Sequence of chain 1.A:
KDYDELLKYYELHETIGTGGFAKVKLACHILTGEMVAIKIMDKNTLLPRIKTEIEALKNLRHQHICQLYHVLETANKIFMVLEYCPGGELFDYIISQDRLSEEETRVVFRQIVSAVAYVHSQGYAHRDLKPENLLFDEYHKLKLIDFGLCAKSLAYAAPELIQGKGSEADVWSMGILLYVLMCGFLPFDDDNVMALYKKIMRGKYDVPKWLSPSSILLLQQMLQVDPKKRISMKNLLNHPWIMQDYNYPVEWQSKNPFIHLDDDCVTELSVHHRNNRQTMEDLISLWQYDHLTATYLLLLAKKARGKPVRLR

Binding-site contacts:
Ligand atom C6 contacts residue LEU140 of chain 1.A at 3.7 Å (hydrophobic).
Ligand atom O4' contacts residue GLY19 of chain 1.A at 3.1 Å.
Ligand atom O1G contacts residue GLY22 of chain 1.A at 3.0 Å (h-bond).
Ligand atom C8 contacts residue VAL26 of chain 1.A at 3.7 Å (hydrophobic).
Ligand atom O1B contacts residue GLY21 of chain 1.A at 3.2 Å.
Ligand atom N3 contacts residue LEU140 of chain 1.A at 3.8 Å.
Ligand atom N1 contacts residue GLU88 of chain 1.A at 3.7 Å.
Ligand atom O3G contacts residue ASP151 of chain 1.A at 2.5 Å (salt-bridge).
Ligand atom N1 contacts residue CYS90 of chain 1.A at 3.0 Å (h-bond).
Ligand atom O1B contacts residue GLY22 of chain 1.A at 3.1 Å (h-bond).
Ligand atom C2 contacts residue CYS90 of chain 1.A at 3.2 Å (hydrophobic).
Ligand atom O2B contacts residue ALA24 of chain 1.A at 3.8 Å.
Ligand atom O3' contacts residue GLU137 of chain 1.A at 3.5 Å (salt-bridge).
Ligand atom N9 contacts residue VAL26 of chain 1.A at 3.6 Å.
Ligand atom O3' contacts residue GLU94 of chain 1.A at 2.9 Å (salt-bridge).
Ligand atom N1 contacts residue ALA39 of chain 1.A at 3.7 Å.
Ligand atom O2G contacts residue GLY21 of chain 1.A at 3.4 Å.
Ligand atom O2A contacts residue LYS41 of chain 1.A at 2.7 Å (salt-bridge).
Ligand atom C2 contacts residue TYR89 of chain 1.A at 3.8 Å (hydrophobic).
Ligand atom N3B contacts residue ASP151 of chain 1.A at 3.0 Å (salt-bridge).
Ligand atom C1' contacts residue GLY19 of chain 1.A at 3.8 Å.
Ligand atom C6 contacts residue ALA39 of chain 1.A at 3.6 Å (hydrophobic).
Ligand atom C5 contacts residue LEU140 of chain 1.A at 3.5 Å (hydrophobic).
Ligand atom N3B contacts residue ARG54 of chain 1.A at 3.6 Å.
Ligand atom O4' contacts residue VAL26 of chain 1.A at 3.6 Å.
Ligand atom O5' contacts residue VAL26 of chain 1.A at 3.7 Å.
Ligand atom O2A contacts residue ASP151 of chain 1.A at 3.6 Å.
Ligand atom O2' contacts residue GLU94 of chain 1.A at 3.1 Å (salt-bridge).
Ligand atom O2B contacts residue ARG54 of chain 1.A at 3.5 Å (salt-bridge).
Ligand atom O1B contacts residue ALA24 of chain 1.A at 3.2 Å (h-bond).
Ligand atom C6 contacts residue GLU88 of chain 1.A at 3.6 Å.
Ligand atom N6 contacts residue GLU88 of chain 1.A at 2.7 Å (salt-bridge).
Ligand atom O1G contacts residue PHE23 of chain 1.A at 3.6 Å.
Ligand atom O1A contacts residue ASP151 of chain 1.A at 3.1 Å (salt-bridge).
Ligand atom PG contacts residue ASP151 of chain 1.A at 3.4 Å.
Ligand atom N6 contacts residue CYS71 of chain 1.A at 3.3 Å (h-bond).
Ligand atom O2B contacts residue LYS41 of chain 1.A at 3.0 Å.
Ligand atom C4 contacts residue LEU140 of chain 1.A at 3.6 Å (hydrophobic).
Ligand atom C5' contacts residue VAL26 of chain 1.A at 3.7 Å (hydrophobic).
Ligand atom O1B contacts residue PHE23 of chain 1.A at 2.8 Å (h-bond).

This small molecule binds to this protein.
Small molecule (SMILES): Nc1ncnc2c1ncn2[C@@H]1O[C@H](CO[P](=O)(O)O[P](=O)(O)NP(=O)(O)O)[C@@H](O)[C@H]1O